Sequence of chain 1.TA:
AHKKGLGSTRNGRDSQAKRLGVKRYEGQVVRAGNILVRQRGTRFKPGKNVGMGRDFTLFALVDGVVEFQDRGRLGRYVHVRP

Binding-site contacts:
Ligand atom C2 contacts residue MG1 of chain 1.QK at 3.5 Å.
Ligand atom N3 contacts residue MG1 of chain 1.QK at 3.7 Å.
Ligand atom OP1 contacts residue HIS3 of chain 1.TA at 4.1 Å.
Ligand atom O2 contacts residue MG1 of chain 1.QK at 2.5 Å.
Ligand atom OP1 contacts residue MG1 of chain 1.YO at 3.6 Å.

The small molecule below binds the protein below.
Small molecule (SMILES): COc1ccc(C[C@H](N)C(=O)N[C@H]2[C@@H](O)[C@H](n3cnc4c(N(C)C)ncnc43)O[C@@H]2CO[P](=O)(O)O[C@H]2[C@@H](O)[C@H](n3ccc(N)nc3=O)O[C@@H]2CO[P](=O)(O)O[C@H]2[C@@H](O)[C@H](n3ccc(N)nc3=O)O[C@@H]2CO)cc1